Sequence of chain 1.A:
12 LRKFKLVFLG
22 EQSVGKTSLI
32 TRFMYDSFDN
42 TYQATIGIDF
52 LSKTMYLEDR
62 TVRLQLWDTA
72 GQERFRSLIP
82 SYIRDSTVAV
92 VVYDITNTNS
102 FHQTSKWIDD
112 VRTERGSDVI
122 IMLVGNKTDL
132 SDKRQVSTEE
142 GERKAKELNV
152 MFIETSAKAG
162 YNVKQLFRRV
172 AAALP

Binding-site contacts:
Ligand atom O1A contacts residue GLY26 of chain 1.A at 3.4 Å.
Ligand atom N2 contacts residue LEU131 of chain 1.A at 3.5 Å.
Ligand atom O2B contacts residue VAL25 of chain 1.A at 3.3 Å (h-bond).
Ligand atom N7 contacts residue ASN127 of chain 1.A at 3.2 Å (h-bond).
Ligand atom O3' contacts residue ASN41 of chain 1.A at 2.9 Å (h-bond).
Ligand atom O4' contacts residue LYS128 of chain 1.A at 3.4 Å (salt-bridge).
Ligand atom N3B contacts residue MG1 of chain 1.E at 3.4 Å.
Ligand atom O1G contacts residue LYS27 of chain 1.A at 2.7 Å (salt-bridge).
Ligand atom O2B contacts residue LYS27 of chain 1.A at 2.9 Å (salt-bridge).
Ligand atom C5' contacts residue SER24 of chain 1.A at 3.5 Å.
Ligand atom O2A contacts residue TYR43 of chain 1.A at 3.5 Å.
Ligand atom O2' contacts residue ASN41 of chain 1.A at 3.3 Å (h-bond).
Ligand atom N1 contacts residue ASP130 of chain 1.A at 2.8 Å (salt-bridge).
Ligand atom O1A contacts residue SER29 of chain 1.A at 2.7 Å (h-bond).
Ligand atom O6 contacts residue LYS159 of chain 1.A at 3.1 Å (salt-bridge).
Ligand atom PB contacts residue MG1 of chain 1.E at 3.2 Å.
Ligand atom O6 contacts residue ASP130 of chain 1.A at 3.5 Å (salt-bridge).
Ligand atom N1 contacts residue LYS159 of chain 1.A at 3.4 Å.
Ligand atom O2' contacts residue PHE39 of chain 1.A at 3.2 Å.
Ligand atom O2B contacts residue GLY26 of chain 1.A at 3.0 Å (h-bond).
Ligand atom C8 contacts residue SER29 of chain 1.A at 3.4 Å.
Ligand atom O2G contacts residue GLN23 of chain 1.A at 3.5 Å.
Ligand atom O1G contacts residue GLN23 of chain 1.A at 3.5 Å.
Ligand atom O6 contacts residue ALA158 of chain 1.A at 2.9 Å (h-bond).
Ligand atom O6 contacts residue LYS128 of chain 1.A at 3.5 Å.
Ligand atom O2G contacts residue TYR43 of chain 1.A at 2.5 Å (h-bond).
Ligand atom N3B contacts residue SER24 of chain 1.A at 3.1 Å (h-bond).
Ligand atom N2 contacts residue ASP130 of chain 1.A at 2.8 Å (salt-bridge).
Ligand atom O1B contacts residue THR28 of chain 1.A at 2.9 Å (h-bond).
Ligand atom PG contacts residue MG1 of chain 1.E at 3.2 Å.
Ligand atom O2' contacts residue ASP40 of chain 1.A at 2.7 Å (salt-bridge).
Ligand atom O3A contacts residue GLY26 of chain 1.A at 3.2 Å (h-bond).
Ligand atom O1G contacts residue GLY72 of chain 1.A at 2.8 Å (h-bond).
Ligand atom O3G contacts residue MG1 of chain 1.E at 2.0 Å.
Ligand atom O6 contacts residue ASN127 of chain 1.A at 3.4 Å (h-bond).
Ligand atom O1B contacts residue LYS27 of chain 1.A at 3.6 Å (salt-bridge).
Ligand atom O1B contacts residue MG1 of chain 1.E at 2.1 Å.
Ligand atom C6 contacts residue LYS128 of chain 1.A at 3.6 Å.
Ligand atom O3G contacts residue THR46 of chain 1.A at 2.9 Å (h-bond).
Ligand atom O1A contacts residue THR28 of chain 1.A at 3.6 Å (h-bond).

A small-molecule ligand and the protein it binds are described below.
Small molecule (SMILES): Nc1nc2c(ncn2[C@@H]2O[C@H](CO[P](=O)(O)O[P](=O)(O)NP(=O)(O)O)[C@@H](O)[C@H]2O)c(=O)[nH]1